Sequence of chain 1.E:
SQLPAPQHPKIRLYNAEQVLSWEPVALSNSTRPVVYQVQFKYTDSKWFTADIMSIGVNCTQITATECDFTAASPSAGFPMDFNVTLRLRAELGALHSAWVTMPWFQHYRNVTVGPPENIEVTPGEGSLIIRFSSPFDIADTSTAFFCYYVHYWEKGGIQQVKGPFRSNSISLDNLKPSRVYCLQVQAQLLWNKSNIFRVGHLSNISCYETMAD

This small molecule binds to this protein.
Small molecule (SMILES): CC(=O)N[C@@H]1[C@@H](O)[C@H](O)[C@@H](CO)O[C@H]1O

Binding-site contacts:
Ligand atom O5 contacts residue ASN112 of chain 1.E at 2.3 Å (h-bond).
Ligand atom O3 contacts residue PRO105 of chain 1.E at 3.8 Å.
Ligand atom C1 contacts residue ASN112 of chain 1.E at 1.4 Å.
Ligand atom C5 contacts residue ASN112 of chain 1.E at 3.5 Å.
Ligand atom C3 contacts residue TRP106 of chain 1.E at 4.0 Å (hydrophobic).
Ligand atom C2 contacts residue TRP106 of chain 1.E at 4.3 Å (hydrophobic).
Ligand atom C5 contacts residue ARG111 of chain 1.E at 4.3 Å.
Ligand atom C3 contacts residue ASN112 of chain 1.E at 3.9 Å.
Ligand atom C7 contacts residue ASN112 of chain 1.E at 3.7 Å.
Ligand atom C8 contacts residue ILE13 of chain 1.E at 4.2 Å (hydrophobic).
Ligand atom C1 contacts residue TRP106 of chain 1.E at 4.4 Å (hydrophobic).
Ligand atom C3 contacts residue PRO105 of chain 1.E at 4.3 Å (hydrophobic).
Ligand atom N2 contacts residue PRO105 of chain 1.E at 4.0 Å.
Ligand atom C2 contacts residue ASN112 of chain 1.E at 2.5 Å.
Ligand atom N2 contacts residue TRP106 of chain 1.E at 4.0 Å.
Ligand atom C6 contacts residue ARG111 of chain 1.E at 3.7 Å.
Ligand atom C7 contacts residue PRO105 of chain 1.E at 4.3 Å (hydrophobic).
Ligand atom O4 contacts residue TRP106 of chain 1.E at 4.2 Å.
Ligand atom O7 contacts residue ASN112 of chain 1.E at 3.9 Å.
Ligand atom C8 contacts residue PRO105 of chain 1.E at 4.0 Å (hydrophobic).
Ligand atom N2 contacts residue ASN112 of chain 1.E at 3.0 Å (h-bond).
Ligand atom C4 contacts residue ASN112 of chain 1.E at 4.2 Å.